Sequence of chain 2.A:
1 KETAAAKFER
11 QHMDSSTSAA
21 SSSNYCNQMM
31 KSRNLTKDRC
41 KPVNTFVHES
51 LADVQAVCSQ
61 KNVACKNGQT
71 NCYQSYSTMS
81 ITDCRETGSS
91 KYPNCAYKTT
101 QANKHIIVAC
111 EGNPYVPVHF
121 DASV

A protein and the small-molecule ligand that binds it are described below.
Small molecule (SMILES): O=C1CCCC1

Binding-site contacts:
Ligand atom C4 contacts residue ASN24 of chain 2.A at 3.9 Å.
Ligand atom C5 contacts residue GLN28 of chain 2.A at 4.5 Å.
Ligand atom C2 contacts residue ASN27 of chain 2.A at 4.5 Å.
Ligand atom C1 contacts residue ASN27 of chain 2.A at 3.7 Å.
Ligand atom C1 contacts residue LYS31 of chain 2.A at 3.4 Å.
Ligand atom C5 contacts residue LYS31 of chain 2.A at 4.1 Å.
Ligand atom C4 contacts residue GLN28 of chain 2.A at 4.5 Å.
Ligand atom O1 contacts residue ASN24 of chain 2.A at 3.2 Å (h-bond).
Ligand atom C4 contacts residue ASN27 of chain 2.A at 3.8 Å.
Ligand atom C5 contacts residue ASN27 of chain 2.A at 4.0 Å.
Ligand atom C3 contacts residue ASN27 of chain 2.A at 4.2 Å.